Binding-site contacts:
Ligand atom C4 contacts residue ASN331 of chain 1.A at 3.6 Å.
Ligand atom OP2 contacts residue SER335 of chain 1.A at 3.2 Å.
Ligand atom O2 contacts residue ASP380 of chain 1.A at 3.1 Å (salt-bridge).
Ligand atom C6 contacts residue LYS509 of chain 1.A at 3.1 Å.
Ligand atom N3 contacts residue LEU502 of chain 1.A at 3.5 Å.
Ligand atom N3 contacts residue ASP380 of chain 1.A at 3.3 Å (salt-bridge).
Ligand atom O6 contacts residue LYS509 of chain 1.A at 2.9 Å (salt-bridge).
Ligand atom N1 contacts residue ASP380 of chain 1.A at 3.3 Å (salt-bridge).
Ligand atom N7 contacts residue GLN1449 of chain 1.A at 3.1 Å (h-bond).
Ligand atom N4 contacts residue SER499 of chain 1.A at 3.4 Å (h-bond).
Ligand atom C5' contacts residue ARG337 of chain 1.A at 3.4 Å.
Ligand atom C2' contacts residue TYR1450 of chain 1.A at 3.3 Å (hydrophobic).
Ligand atom OP2 contacts residue SER328 of chain 1.A at 3.4 Å (h-bond).
Ligand atom C6 contacts residue GLN1449 of chain 1.A at 3.6 Å.
Ligand atom N4 contacts residue PHE539 of chain 1.A at 3.5 Å.
Ligand atom C5 contacts residue GLN1449 of chain 1.A at 3.2 Å.
Ligand atom N2 contacts residue ASP380 of chain 1.A at 3.4 Å (salt-bridge).
Ligand atom O6 contacts residue THR510 of chain 1.A at 3.3 Å.
Ligand atom C2 contacts residue LYS509 of chain 1.A at 3.5 Å.
Ligand atom C5' contacts residue ARG1452 of chain 1.A at 3.4 Å.
Ligand atom O3' contacts residue PHE585 of chain 1.A at 3.2 Å.
Ligand atom OP1 contacts residue ARG1452 of chain 1.A at 3.0 Å (salt-bridge).
Ligand atom OP2 contacts residue LYS332 of chain 1.A at 3.2 Å (salt-bridge).
Ligand atom O2' contacts residue SER1626 of chain 1.A at 2.5 Å (h-bond).
Ligand atom O2' contacts residue SER1446 of chain 1.A at 3.6 Å (h-bond).
Ligand atom O6 contacts residue ASN506 of chain 1.A at 3.6 Å.
Ligand atom OP1 contacts residue LYS332 of chain 1.A at 3.5 Å (salt-bridge).
Ligand atom C5 contacts residue LYS509 of chain 1.A at 3.5 Å.
Ligand atom OP1 contacts residue LYS332 of chain 1.A at 3.4 Å (salt-bridge).
Ligand atom N3 contacts residue LYS509 of chain 1.A at 3.3 Å.
Ligand atom C2 contacts residue ASP380 of chain 1.A at 3.6 Å.
Ligand atom O6 contacts residue SER511 of chain 1.A at 3.0 Å (h-bond).
Ligand atom C5' contacts residue GLY1625 of chain 1.A at 3.6 Å.
Ligand atom OP1 contacts residue SER328 of chain 1.A at 3.3 Å (h-bond).
Ligand atom C8 contacts residue GLN1449 of chain 1.A at 3.6 Å.
Ligand atom O2' contacts residue TYR1450 of chain 1.A at 2.8 Å (h-bond).
Ligand atom C2' contacts residue SER1626 of chain 1.A at 3.5 Å.
Ligand atom N2 contacts residue SER1658 of chain 1.A at 3.4 Å (h-bond).
Ligand atom C1' contacts residue TYR1450 of chain 1.A at 3.6 Å (hydrophobic).
Ligand atom C4 contacts residue LEU502 of chain 1.A at 3.5 Å (hydrophobic).

Sequence of chain 1.A:
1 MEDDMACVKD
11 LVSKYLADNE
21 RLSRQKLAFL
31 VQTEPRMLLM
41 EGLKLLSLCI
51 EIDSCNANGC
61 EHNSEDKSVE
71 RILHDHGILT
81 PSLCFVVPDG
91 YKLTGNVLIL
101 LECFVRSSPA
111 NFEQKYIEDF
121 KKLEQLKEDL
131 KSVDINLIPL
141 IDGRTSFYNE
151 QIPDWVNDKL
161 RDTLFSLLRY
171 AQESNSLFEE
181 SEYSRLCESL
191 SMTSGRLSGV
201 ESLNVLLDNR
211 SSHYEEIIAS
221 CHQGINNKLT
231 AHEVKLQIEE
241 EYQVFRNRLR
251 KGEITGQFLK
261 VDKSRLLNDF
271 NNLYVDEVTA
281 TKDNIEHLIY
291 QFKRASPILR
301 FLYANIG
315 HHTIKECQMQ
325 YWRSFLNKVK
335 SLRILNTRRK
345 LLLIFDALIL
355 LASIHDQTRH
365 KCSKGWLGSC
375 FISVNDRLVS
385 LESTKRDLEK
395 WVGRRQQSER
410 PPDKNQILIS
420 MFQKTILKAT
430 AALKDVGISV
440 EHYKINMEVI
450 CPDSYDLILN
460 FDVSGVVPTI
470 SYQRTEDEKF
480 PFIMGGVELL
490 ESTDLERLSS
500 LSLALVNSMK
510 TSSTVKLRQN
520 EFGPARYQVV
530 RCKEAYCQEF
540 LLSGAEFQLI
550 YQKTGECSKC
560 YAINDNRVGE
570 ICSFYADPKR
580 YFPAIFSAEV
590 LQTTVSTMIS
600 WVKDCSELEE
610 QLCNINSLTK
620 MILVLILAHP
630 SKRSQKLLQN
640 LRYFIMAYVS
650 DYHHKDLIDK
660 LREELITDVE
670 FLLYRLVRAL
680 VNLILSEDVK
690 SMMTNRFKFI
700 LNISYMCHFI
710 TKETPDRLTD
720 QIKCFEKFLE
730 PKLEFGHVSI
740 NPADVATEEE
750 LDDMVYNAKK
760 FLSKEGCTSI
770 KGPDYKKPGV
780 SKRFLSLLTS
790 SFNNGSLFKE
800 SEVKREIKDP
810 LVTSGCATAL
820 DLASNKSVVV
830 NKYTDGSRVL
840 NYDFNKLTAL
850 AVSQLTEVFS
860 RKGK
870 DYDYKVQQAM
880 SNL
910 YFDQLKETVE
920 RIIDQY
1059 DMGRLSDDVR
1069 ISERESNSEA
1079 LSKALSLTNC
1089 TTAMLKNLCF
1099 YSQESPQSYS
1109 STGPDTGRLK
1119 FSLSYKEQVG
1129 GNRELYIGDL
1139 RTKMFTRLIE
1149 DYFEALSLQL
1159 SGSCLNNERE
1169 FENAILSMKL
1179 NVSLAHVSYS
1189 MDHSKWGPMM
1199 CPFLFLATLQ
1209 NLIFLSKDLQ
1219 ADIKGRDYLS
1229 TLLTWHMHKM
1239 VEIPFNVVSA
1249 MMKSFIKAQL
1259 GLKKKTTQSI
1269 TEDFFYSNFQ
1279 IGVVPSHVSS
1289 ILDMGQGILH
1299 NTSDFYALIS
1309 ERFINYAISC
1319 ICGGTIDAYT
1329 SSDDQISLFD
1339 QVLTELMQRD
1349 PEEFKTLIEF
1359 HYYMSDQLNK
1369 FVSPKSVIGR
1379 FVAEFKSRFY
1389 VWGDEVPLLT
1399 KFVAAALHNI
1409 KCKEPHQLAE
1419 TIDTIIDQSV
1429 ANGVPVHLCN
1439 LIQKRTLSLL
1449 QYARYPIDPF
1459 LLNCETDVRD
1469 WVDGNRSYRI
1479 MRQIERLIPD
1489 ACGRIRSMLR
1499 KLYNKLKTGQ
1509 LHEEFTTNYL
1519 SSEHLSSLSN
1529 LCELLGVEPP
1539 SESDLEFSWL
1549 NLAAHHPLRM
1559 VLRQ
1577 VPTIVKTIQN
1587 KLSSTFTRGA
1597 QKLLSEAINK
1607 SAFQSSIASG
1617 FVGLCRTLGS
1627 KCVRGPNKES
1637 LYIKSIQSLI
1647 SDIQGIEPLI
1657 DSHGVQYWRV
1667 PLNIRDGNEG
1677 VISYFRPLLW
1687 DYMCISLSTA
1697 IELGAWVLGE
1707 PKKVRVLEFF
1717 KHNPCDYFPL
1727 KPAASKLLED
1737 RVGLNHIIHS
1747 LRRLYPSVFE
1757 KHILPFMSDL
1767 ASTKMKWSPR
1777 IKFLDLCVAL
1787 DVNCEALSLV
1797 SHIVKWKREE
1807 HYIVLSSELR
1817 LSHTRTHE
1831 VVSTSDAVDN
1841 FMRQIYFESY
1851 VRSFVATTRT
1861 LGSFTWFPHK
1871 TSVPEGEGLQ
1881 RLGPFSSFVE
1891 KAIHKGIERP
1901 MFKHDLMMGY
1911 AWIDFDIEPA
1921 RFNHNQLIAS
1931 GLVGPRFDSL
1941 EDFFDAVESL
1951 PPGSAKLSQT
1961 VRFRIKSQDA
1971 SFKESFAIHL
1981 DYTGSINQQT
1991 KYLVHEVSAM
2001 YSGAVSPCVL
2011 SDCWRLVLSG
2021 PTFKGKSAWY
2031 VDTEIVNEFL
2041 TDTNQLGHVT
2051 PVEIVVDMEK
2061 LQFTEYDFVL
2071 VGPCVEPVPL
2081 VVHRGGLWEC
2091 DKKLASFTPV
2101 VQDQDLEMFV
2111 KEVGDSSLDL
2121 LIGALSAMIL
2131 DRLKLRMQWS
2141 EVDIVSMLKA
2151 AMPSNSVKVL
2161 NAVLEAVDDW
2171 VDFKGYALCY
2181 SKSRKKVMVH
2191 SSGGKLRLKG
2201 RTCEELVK

This small molecule binds to this protein.
Small molecule (SMILES): Nc1ccn([C@@H]2O[C@H](COP(=O)=O)[C@@H](O[P](=O)(O)OC[C@H]3O[C@@H](n4ccc(=O)[nH]c4=O)[C@H](O)[C@@H]3O[P](=O)(O)OC[C@H]3O[C@@H](n4cnc5c(=O)nc(N)[nH]c54)[C@H](O)[C@@H]3O[P](=O)(O)OC[C@H]3O[C@@H](n4ccc(=O)[nH]c4=O)[C@H](O)[C@@H]3O[P](=O)(O)OC[C@H]3O[C@@H](n4cnc5c(=O)nc(N)[nH]c54)[C@H](O)[C@@H]3O[P](=O)(O)OC[C@H]3O[C@@H](n4ccc(N)nc4=O)[C@H](O)[C@@H]3O[P](=O)(O)OC[C@H]3O[C@@H](n4cnc5c(=O)nc(N)[nH]c54)[C@H](O)[C@@H]3O)[C@H]2O)c(=O)n1